Binding-site contacts:
Ligand atom O2 contacts residue LEU347 of chain 1.E at 4.0 Å.
Ligand atom O1 contacts residue SER348 of chain 1.E at 3.4 Å (h-bond).
Ligand atom O5 contacts residue LEU347 of chain 1.E at 3.0 Å (h-bond).
Ligand atom O5 contacts residue LEU347 of chain 1.E at 3.1 Å (h-bond).
Ligand atom C6 contacts residue SER348 of chain 1.E at 4.4 Å.
Ligand atom O2 contacts residue LYS393 of chain 1.E at 2.8 Å (salt-bridge).
Ligand atom O3 contacts residue GLY336 of chain 1.E at 3.5 Å (h-bond).
Ligand atom C5 contacts residue LEU347 of chain 1.E at 4.2 Å (hydrophobic).
Ligand atom C6 contacts residue LEU347 of chain 1.E at 4.4 Å (hydrophobic).
Ligand atom C4 contacts residue TRP337 of chain 1.E at 4.5 Å (hydrophobic).
Ligand atom O4 contacts residue GLY336 of chain 1.E at 3.0 Å (h-bond).
Ligand atom C3 contacts residue PRO440 of chain 1.E at 4.5 Å (hydrophobic).
Ligand atom C2 contacts residue LYS393 of chain 1.E at 3.6 Å.
Ligand atom C3 contacts residue LYS393 of chain 1.E at 4.2 Å.
Ligand atom O6 contacts residue TRP337 of chain 1.E at 3.9 Å.
Ligand atom C1 contacts residue GLY350 of chain 1.E at 4.4 Å.
Ligand atom O6 contacts residue MET341 of chain 1.E at 3.9 Å.
Ligand atom C2 contacts residue LEU347 of chain 1.E at 4.0 Å (hydrophobic).
Ligand atom C6 contacts residue LEU347 of chain 1.E at 4.1 Å (hydrophobic).
Ligand atom C1 contacts residue LEU347 of chain 1.E at 4.2 Å (hydrophobic).
Ligand atom C5 contacts residue TRP337 of chain 1.E at 4.5 Å (hydrophobic).
Ligand atom O3 contacts residue LYS393 of chain 1.E at 3.6 Å (salt-bridge).
Ligand atom C1 contacts residue SER348 of chain 1.E at 4.2 Å.
Ligand atom C3 contacts residue GLY336 of chain 1.E at 4.3 Å.
Ligand atom O2 contacts residue GLY350 of chain 1.E at 4.1 Å.
Ligand atom O3 contacts residue LEU397 of chain 1.E at 3.7 Å.
Ligand atom C6 contacts residue PRO340 of chain 1.E at 4.2 Å (hydrophobic).
Ligand atom C4 contacts residue GLY336 of chain 1.E at 4.0 Å.
Ligand atom C1 contacts residue LEU347 of chain 1.E at 3.2 Å (hydrophobic).
Ligand atom O4 contacts residue TRP337 of chain 1.E at 3.3 Å.
Ligand atom C4 contacts residue LEU347 of chain 1.E at 4.4 Å (hydrophobic).
Ligand atom C1 contacts residue GLY350 of chain 1.E at 4.1 Å.
Ligand atom O5 contacts residue SER348 of chain 1.E at 4.1 Å.
Ligand atom O3 contacts residue PRO440 of chain 1.E at 4.5 Å.
Ligand atom C5 contacts residue LEU347 of chain 1.E at 4.4 Å (hydrophobic).
Ligand atom C2 contacts residue LEU347 of chain 1.E at 4.3 Å (hydrophobic).
Ligand atom O3 contacts residue PRO440 of chain 1.E at 4.4 Å.

Sequence of chain 1.E:
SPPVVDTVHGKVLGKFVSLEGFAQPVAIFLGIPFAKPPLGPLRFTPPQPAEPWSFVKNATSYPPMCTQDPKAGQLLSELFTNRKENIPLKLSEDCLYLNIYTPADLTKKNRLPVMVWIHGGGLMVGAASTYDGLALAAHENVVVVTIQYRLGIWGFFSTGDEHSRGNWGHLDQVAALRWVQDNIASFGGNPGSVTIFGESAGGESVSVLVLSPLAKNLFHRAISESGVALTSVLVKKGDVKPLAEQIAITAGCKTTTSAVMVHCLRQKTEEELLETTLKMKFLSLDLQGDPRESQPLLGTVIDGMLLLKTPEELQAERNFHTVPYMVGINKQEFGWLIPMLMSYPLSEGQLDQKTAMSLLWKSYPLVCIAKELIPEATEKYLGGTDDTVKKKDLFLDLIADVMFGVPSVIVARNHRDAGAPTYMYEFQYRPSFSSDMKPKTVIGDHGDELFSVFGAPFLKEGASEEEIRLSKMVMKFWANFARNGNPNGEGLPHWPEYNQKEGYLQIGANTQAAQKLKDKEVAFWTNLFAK

The protein below binds the small molecule below.
Small molecule (SMILES): OC[C@H]1O[C@@](CO)(O[C@H]2O[C@H](CO)[C@@H](O)[C@H](O)[C@H]2O)[C@@H](O)[C@@H]1O